The protein below binds the small molecule below.
Small molecule (SMILES): NC(=O)c1csc([C@@H]2O[C@H](CO)[C@@H](O)[C@H]2O)n1

Sequence of chain 1.B:
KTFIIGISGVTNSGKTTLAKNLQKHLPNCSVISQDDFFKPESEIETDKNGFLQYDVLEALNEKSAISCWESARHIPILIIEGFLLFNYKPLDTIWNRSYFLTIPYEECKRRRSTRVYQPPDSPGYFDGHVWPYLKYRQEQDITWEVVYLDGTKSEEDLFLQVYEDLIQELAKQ

Binding-site contacts:
Ligand atom C2' contacts residue TYR55 of chain 1.B at 4.0 Å (hydrophobic).
Ligand atom C1M contacts residue TYR134 of chain 1.B at 3.8 Å (hydrophobic).
Ligand atom N1H contacts residue PHE39 of chain 1.B at 4.1 Å.
Ligand atom O4' contacts residue TYR134 of chain 1.B at 4.1 Å.
Ligand atom O2' contacts residue TYR55 of chain 1.B at 4.0 Å.
Ligand atom S1J contacts residue TYR134 of chain 1.B at 3.9 Å.
Ligand atom O3' contacts residue ARG129 of chain 1.B at 2.8 Å (salt-bridge).
Ligand atom C2' contacts residue ARG129 of chain 1.B at 3.8 Å.
Ligand atom C1' contacts residue TYR134 of chain 1.B at 3.8 Å (hydrophobic).
Ligand atom C3' contacts residue ASP56 of chain 1.B at 3.4 Å.
Ligand atom C1L contacts residue TYR55 of chain 1.B at 3.9 Å (hydrophobic).
Ligand atom N1A contacts residue TYR55 of chain 1.B at 3.9 Å.
Ligand atom O2' contacts residue ARG129 of chain 1.B at 3.0 Å (salt-bridge).
Ligand atom O5' contacts residue ASP36 of chain 1.B at 2.8 Å (salt-bridge).
Ligand atom C1K contacts residue TYR55 of chain 1.B at 3.9 Å (hydrophobic).
Ligand atom O3' contacts residue ASP56 of chain 1.B at 2.7 Å (salt-bridge).
Ligand atom O5' contacts residue PHE100 of chain 1.B at 4.1 Å.
Ligand atom C5' contacts residue PHE100 of chain 1.B at 3.6 Å (hydrophobic).
Ligand atom O1B contacts residue PHE39 of chain 1.B at 3.5 Å.
Ligand atom N1A contacts residue GLN135 of chain 1.B at 2.7 Å (h-bond).
Ligand atom O3' contacts residue THR12 of chain 1.B at 4.0 Å.
Ligand atom C5' contacts residue ASP36 of chain 1.B at 3.6 Å.
Ligand atom C3' contacts residue ARG129 of chain 1.B at 3.6 Å.
Ligand atom C2' contacts residue ASP56 of chain 1.B at 3.3 Å.
Ligand atom C1K contacts residue GLN135 of chain 1.B at 3.8 Å.
Ligand atom O2' contacts residue ASP56 of chain 1.B at 2.8 Å (salt-bridge).
Ligand atom C1F contacts residue GLN135 of chain 1.B at 3.5 Å.
Ligand atom S1J contacts residue TYR55 of chain 1.B at 4.2 Å.
Ligand atom C1L contacts residue GLN135 of chain 1.B at 4.1 Å.
Ligand atom C4' contacts residue ARG129 of chain 1.B at 3.8 Å.
Ligand atom C1' contacts residue ARG129 of chain 1.B at 3.9 Å.
Ligand atom S1J contacts residue ARG129 of chain 1.B at 4.2 Å.
Ligand atom O4' contacts residue ASP36 of chain 1.B at 4.2 Å.
Ligand atom O4' contacts residue PHE39 of chain 1.B at 4.1 Å.
Ligand atom O2' contacts residue TYR142 of chain 1.B at 4.0 Å.
Ligand atom O3' contacts residue VAL147 of chain 1.B at 4.1 Å.
Ligand atom N1H contacts residue TYR55 of chain 1.B at 4.2 Å.
Ligand atom C1F contacts residue TYR55 of chain 1.B at 3.9 Å (hydrophobic).
Ligand atom C4' contacts residue THR12 of chain 1.B at 4.0 Å.
Ligand atom C1F contacts residue PRO136 of chain 1.B at 4.1 Å (hydrophobic).